Sequence of chain 1.C:
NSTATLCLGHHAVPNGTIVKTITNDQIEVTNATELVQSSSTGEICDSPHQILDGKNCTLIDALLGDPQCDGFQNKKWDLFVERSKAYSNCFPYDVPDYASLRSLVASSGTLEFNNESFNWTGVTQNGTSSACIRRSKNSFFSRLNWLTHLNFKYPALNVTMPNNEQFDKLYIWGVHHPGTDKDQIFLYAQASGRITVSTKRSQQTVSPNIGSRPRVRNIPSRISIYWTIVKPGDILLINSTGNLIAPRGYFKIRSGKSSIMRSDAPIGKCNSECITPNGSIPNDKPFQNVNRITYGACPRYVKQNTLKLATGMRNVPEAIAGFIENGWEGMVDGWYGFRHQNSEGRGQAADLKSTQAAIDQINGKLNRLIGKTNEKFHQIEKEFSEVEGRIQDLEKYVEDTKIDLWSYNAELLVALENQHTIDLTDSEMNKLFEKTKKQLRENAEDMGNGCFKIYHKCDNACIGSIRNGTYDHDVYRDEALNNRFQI

Binding-site contacts:
Ligand atom N2 contacts residue ASN38 of chain 1.C at 2.8 Å (h-bond).
Ligand atom C3 contacts residue ASN38 of chain 1.C at 3.7 Å.
Ligand atom C8 contacts residue ASN38 of chain 1.C at 4.1 Å.
Ligand atom C2 contacts residue ASN38 of chain 1.C at 2.4 Å.
Ligand atom C7 contacts residue THR37 of chain 1.C at 4.1 Å.
Ligand atom C1 contacts residue ASN38 of chain 1.C at 1.4 Å.
Ligand atom C7 contacts residue ASN38 of chain 1.C at 3.1 Å.
Ligand atom C4 contacts residue ASN38 of chain 1.C at 4.2 Å.
Ligand atom O7 contacts residue THR37 of chain 1.C at 4.2 Å.
Ligand atom C8 contacts residue THR37 of chain 1.C at 3.6 Å.
Ligand atom O5 contacts residue ASN38 of chain 1.C at 2.4 Å (h-bond).
Ligand atom C5 contacts residue ASN38 of chain 1.C at 3.7 Å.
Ligand atom O7 contacts residue ASN38 of chain 1.C at 3.1 Å (h-bond).

The protein below binds the small molecule below.
Small molecule (SMILES): CC(=O)N[C@@H]1[C@@H](O)[C@H](O)[C@@H](CO)O[C@H]1O